This small molecule binds to this protein.
Small molecule (SMILES): CC(=O)N[C@@H]1[C@@H](O)[C@H](O)[C@@H](CO)O[C@H]1O

Sequence of chain 1.C:
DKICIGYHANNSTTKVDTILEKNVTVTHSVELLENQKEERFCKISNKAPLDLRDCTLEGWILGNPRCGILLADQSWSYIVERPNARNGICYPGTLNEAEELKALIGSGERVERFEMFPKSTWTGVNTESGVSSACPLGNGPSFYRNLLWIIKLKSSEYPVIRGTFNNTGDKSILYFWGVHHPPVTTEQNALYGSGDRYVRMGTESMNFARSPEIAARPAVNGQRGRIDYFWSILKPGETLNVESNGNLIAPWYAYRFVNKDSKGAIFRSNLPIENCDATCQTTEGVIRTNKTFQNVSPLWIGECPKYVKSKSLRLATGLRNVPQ

Binding-site contacts:
Ligand atom C7 contacts residue ASN23 of chain 1.C at 3.8 Å.
Ligand atom O5 contacts residue ASN23 of chain 1.C at 2.5 Å (h-bond).
Ligand atom O7 contacts residue ASN23 of chain 1.C at 4.2 Å.
Ligand atom O6 contacts residue LYS22 of chain 1.C at 4.1 Å.
Ligand atom C2 contacts residue ASN23 of chain 1.C at 2.7 Å.
Ligand atom N2 contacts residue ASN23 of chain 1.C at 3.2 Å (h-bond).
Ligand atom C3 contacts residue ASN23 of chain 1.C at 3.9 Å.
Ligand atom C6 contacts residue ASN23 of chain 1.C at 3.5 Å.
Ligand atom C5 contacts residue ASN23 of chain 1.C at 3.5 Å.
Ligand atom C1 contacts residue ASN23 of chain 1.C at 1.5 Å.
Ligand atom C4 contacts residue ASN23 of chain 1.C at 4.3 Å.